This protein binds this small molecule.
Small molecule (SMILES): CC(=O)N[C@H]1[C@H](O[C@H]2[C@H](O)[C@@H](NC(C)=O)CO[C@@H]2CO)O[C@H](CO)[C@@H](O)[C@@H]1O

Binding-site contacts:
Ligand atom O5 contacts residue ASN12 of chain 18.G at 2.7 Å (h-bond).
Ligand atom C2 contacts residue ASN12 of chain 18.G at 3.3 Å.
Ligand atom C1 contacts residue ASN12 of chain 18.G at 2.2 Å.
Ligand atom C7 contacts residue ASN12 of chain 18.G at 3.9 Å.
Ligand atom N2 contacts residue ASN12 of chain 18.G at 3.8 Å.
Ligand atom C5 contacts residue ASN12 of chain 18.G at 4.1 Å.
Ligand atom O7 contacts residue ASN12 of chain 18.G at 3.6 Å.

Sequence of chain 18.G:
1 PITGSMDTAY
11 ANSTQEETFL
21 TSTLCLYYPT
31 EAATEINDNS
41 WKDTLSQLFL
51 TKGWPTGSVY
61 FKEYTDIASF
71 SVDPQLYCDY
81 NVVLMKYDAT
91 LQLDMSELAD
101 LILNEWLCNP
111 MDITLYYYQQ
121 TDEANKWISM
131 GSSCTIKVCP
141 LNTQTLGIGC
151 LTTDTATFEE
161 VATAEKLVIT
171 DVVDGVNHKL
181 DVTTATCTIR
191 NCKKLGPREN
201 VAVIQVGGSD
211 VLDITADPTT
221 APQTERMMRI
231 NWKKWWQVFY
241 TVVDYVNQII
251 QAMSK